Binding-site contacts:
Ligand atom N22 contacts residue VAL51 of chain 2.A at 3.9 Å.
Ligand atom C05 contacts residue GLU44 of chain 2.A at 4.2 Å.
Ligand atom N21 contacts residue LEU48 of chain 2.A at 3.5 Å.
Ligand atom N22 contacts residue GLU19 of chain 2.A at 2.8 Å (salt-bridge).
Ligand atom C20 contacts residue GLU19 of chain 2.A at 3.6 Å.
Ligand atom C20 contacts residue LEU48 of chain 2.A at 4.2 Å (hydrophobic).
Ligand atom N14 contacts residue CSO43 of chain 2.A at 4.0 Å.
Ligand atom C03 contacts residue CSO43 of chain 2.A at 3.0 Å.
Ligand atom S10 contacts residue ASN47 of chain 2.A at 3.9 Å.
Ligand atom C02 contacts residue CSO43 of chain 2.A at 3.0 Å.
Ligand atom N14 contacts residue MET11 of chain 2.B at 3.6 Å (h-bond).
Ligand atom C11 contacts residue ASN47 of chain 2.A at 3.9 Å.
Ligand atom C06 contacts residue GLU44 of chain 2.A at 4.2 Å.
Ligand atom N14 contacts residue ASN47 of chain 2.A at 3.9 Å.
Ligand atom C17 contacts residue MET11 of chain 2.B at 4.3 Å (hydrophobic).
Ligand atom C13 contacts residue ASN47 of chain 2.A at 4.0 Å.
Ligand atom C04 contacts residue GLU44 of chain 2.A at 4.0 Å.
Ligand atom C11 contacts residue MET11 of chain 2.B at 4.2 Å (hydrophobic).
Ligand atom C17 contacts residue CSO43 of chain 2.A at 4.2 Å.
Ligand atom N16 contacts residue MET11 of chain 2.B at 3.5 Å (h-bond).
Ligand atom C04 contacts residue CSO43 of chain 2.A at 4.4 Å.
Ligand atom C15 contacts residue ASN47 of chain 2.A at 3.3 Å.
Ligand atom C01 contacts residue CSO43 of chain 2.A at 4.3 Å.
Ligand atom N19 contacts residue PRO172 of chain 2.A at 3.7 Å.
Ligand atom C13 contacts residue MET11 of chain 2.B at 3.6 Å (hydrophobic).
Ligand atom C12 contacts residue CSO43 of chain 2.A at 4.4 Å.
Ligand atom C12 contacts residue ASN47 of chain 2.A at 3.7 Å.
Ligand atom C02 contacts residue GLU44 of chain 2.A at 3.7 Å.
Ligand atom C01 contacts residue GLU44 of chain 2.A at 4.1 Å.
Ligand atom C13 contacts residue CSO43 of chain 2.A at 3.5 Å.
Ligand atom C07 contacts residue GLU44 of chain 2.A at 4.4 Å.
Ligand atom S10 contacts residue MET11 of chain 2.B at 4.3 Å.
Ligand atom C12 contacts residue MET11 of chain 2.B at 3.6 Å (hydrophobic).
Ligand atom C15 contacts residue MET11 of chain 2.B at 3.5 Å (hydrophobic).
Ligand atom N19 contacts residue MET11 of chain 2.B at 3.8 Å.
Ligand atom C03 contacts residue GLU44 of chain 2.A at 3.7 Å.
Ligand atom C18 contacts residue MET11 of chain 2.B at 3.8 Å (hydrophobic).
Ligand atom N16 contacts residue ASN47 of chain 2.A at 3.3 Å (h-bond).
Ligand atom N21 contacts residue GLU19 of chain 2.A at 2.8 Å (salt-bridge).
Ligand atom C08 contacts residue GLU44 of chain 2.A at 4.2 Å.

Sequence of chain 2.A:
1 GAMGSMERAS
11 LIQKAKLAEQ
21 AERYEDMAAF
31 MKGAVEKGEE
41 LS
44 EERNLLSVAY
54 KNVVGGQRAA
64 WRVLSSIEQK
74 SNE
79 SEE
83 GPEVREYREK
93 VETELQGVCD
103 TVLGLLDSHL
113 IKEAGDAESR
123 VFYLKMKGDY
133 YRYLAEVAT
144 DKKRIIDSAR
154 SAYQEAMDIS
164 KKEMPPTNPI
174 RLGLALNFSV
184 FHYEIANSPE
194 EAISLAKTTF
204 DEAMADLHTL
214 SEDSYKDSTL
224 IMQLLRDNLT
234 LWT

Sequence of chain 2.B:
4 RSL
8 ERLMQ

This protein binds this small molecule.
Small molecule (SMILES): [H]/N=C(/N)c1cc(-c2ccccc2)c(-c2cn(CCN)cn2)s1